A protein and the small-molecule ligand that binds it are described below.
Small molecule (SMILES): CC(=O)N[C@@H]1[C@@H](O[C@@H]2O[C@H](CO)[C@H](O)[C@H](O[C@]3(C(=O)O)C[C@H](O)[C@@H](NC(C)=O)[C@H]([C@H](O)[C@@H](O)CO)O3)[C@H]2O)[C@@H](O)[C@@H](C=O)O[C@H]1O

Sequence of chain 2.B:
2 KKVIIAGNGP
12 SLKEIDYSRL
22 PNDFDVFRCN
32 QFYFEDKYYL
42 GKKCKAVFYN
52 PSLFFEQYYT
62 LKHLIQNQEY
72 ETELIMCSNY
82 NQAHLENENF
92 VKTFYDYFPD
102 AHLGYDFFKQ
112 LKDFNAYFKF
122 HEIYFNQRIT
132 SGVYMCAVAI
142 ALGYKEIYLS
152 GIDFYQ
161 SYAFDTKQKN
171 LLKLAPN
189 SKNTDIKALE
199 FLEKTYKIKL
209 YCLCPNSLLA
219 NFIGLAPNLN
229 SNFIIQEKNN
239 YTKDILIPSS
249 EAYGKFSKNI

Binding-site contacts:
Ligand atom C8 contacts residue ARG129 of chain 2.B at 3.9 Å.
Ligand atom C11 contacts residue ASN51 of chain 2.B at 3.8 Å.
Ligand atom O2 contacts residue ARG129 of chain 2.B at 2.9 Å (salt-bridge).
Ligand atom O4 contacts residue LEU86 of chain 2.B at 3.2 Å (h-bond).
Ligand atom O1B contacts residue ASN51 of chain 2.B at 3.8 Å.
Ligand atom C5 contacts residue ASN51 of chain 2.B at 3.7 Å.
Ligand atom O4 contacts residue SER79 of chain 2.B at 2.9 Å (h-bond).
Ligand atom O6 contacts residue SER53 of chain 2.B at 4.2 Å.
Ligand atom C11 contacts residue THR131 of chain 2.B at 4.1 Å.
Ligand atom C1 contacts residue SER53 of chain 2.B at 3.4 Å.
Ligand atom C11 contacts residue TYR81 of chain 2.B at 3.6 Å (hydrophobic).
Ligand atom C2 contacts residue LEU86 of chain 2.B at 4.2 Å (hydrophobic).
Ligand atom C10 contacts residue TYR81 of chain 2.B at 3.5 Å (hydrophobic).
Ligand atom C8 contacts residue ASN51 of chain 2.B at 4.2 Å.
Ligand atom N5 contacts residue ASN51 of chain 2.B at 2.9 Å (h-bond).
Ligand atom O7 contacts residue ARG129 of chain 2.B at 3.8 Å.
Ligand atom O10 contacts residue ARG129 of chain 2.B at 3.6 Å.
Ligand atom C7 contacts residue ARG129 of chain 2.B at 4.2 Å.
Ligand atom C7 contacts residue ARG129 of chain 2.B at 4.2 Å.
Ligand atom C11 contacts residue SER132 of chain 2.B at 3.5 Å.
Ligand atom O7 contacts residue ARG129 of chain 2.B at 3.0 Å (salt-bridge).
Ligand atom C6 contacts residue ASN51 of chain 2.B at 3.7 Å.
Ligand atom C4 contacts residue LEU86 of chain 2.B at 4.2 Å (hydrophobic).
Ligand atom C3 contacts residue LEU86 of chain 2.B at 3.8 Å (hydrophobic).
Ligand atom O4 contacts residue TYR81 of chain 2.B at 3.4 Å.
Ligand atom O1A contacts residue ASN51 of chain 2.B at 3.6 Å.
Ligand atom C4 contacts residue PRO52 of chain 2.B at 4.0 Å (hydrophobic).
Ligand atom C10 contacts residue ASN51 of chain 2.B at 3.9 Å.
Ligand atom O10 contacts residue TYR81 of chain 2.B at 2.9 Å (h-bond).
Ligand atom C4 contacts residue SER79 of chain 2.B at 3.9 Å.
Ligand atom O1A contacts residue PRO52 of chain 2.B at 3.4 Å.
Ligand atom C1 contacts residue ASN51 of chain 2.B at 3.9 Å.
Ligand atom O3 contacts residue LEU86 of chain 2.B at 3.5 Å (h-bond).
Ligand atom O1B contacts residue SER53 of chain 2.B at 2.9 Å (h-bond).
Ligand atom C2 contacts residue ARG129 of chain 2.B at 4.1 Å.
Ligand atom O10 contacts residue ILE130 of chain 2.B at 3.5 Å (h-bond).
Ligand atom O6 contacts residue ARG129 of chain 2.B at 3.7 Å.
Ligand atom C4 contacts residue ASN51 of chain 2.B at 3.7 Å.
Ligand atom O4 contacts residue PRO52 of chain 2.B at 4.0 Å.
Ligand atom O1A contacts residue SER53 of chain 2.B at 3.1 Å (h-bond).